Binding-site contacts:
Ligand atom C2 contacts residue ASN635 of chain 1.B at 2.6 Å.
Ligand atom O7 contacts residue ASN635 of chain 1.B at 3.9 Å.
Ligand atom C8 contacts residue THR637 of chain 1.B at 3.2 Å.
Ligand atom C7 contacts residue ASN635 of chain 1.B at 3.9 Å.
Ligand atom N2 contacts residue ASN635 of chain 1.B at 2.9 Å (h-bond).
Ligand atom O7 contacts residue THR637 of chain 1.B at 3.0 Å (h-bond).
Ligand atom C3 contacts residue ASN635 of chain 1.B at 3.9 Å.
Ligand atom C1 contacts residue ASN635 of chain 1.B at 1.5 Å.
Ligand atom N2 contacts residue THR637 of chain 1.B at 4.4 Å.
Ligand atom C4 contacts residue ASN635 of chain 1.B at 4.3 Å.
Ligand atom C7 contacts residue THR637 of chain 1.B at 3.3 Å.
Ligand atom O5 contacts residue ASN635 of chain 1.B at 2.4 Å (h-bond).
Ligand atom C5 contacts residue ASN635 of chain 1.B at 3.8 Å.

Sequence of chain 1.B:
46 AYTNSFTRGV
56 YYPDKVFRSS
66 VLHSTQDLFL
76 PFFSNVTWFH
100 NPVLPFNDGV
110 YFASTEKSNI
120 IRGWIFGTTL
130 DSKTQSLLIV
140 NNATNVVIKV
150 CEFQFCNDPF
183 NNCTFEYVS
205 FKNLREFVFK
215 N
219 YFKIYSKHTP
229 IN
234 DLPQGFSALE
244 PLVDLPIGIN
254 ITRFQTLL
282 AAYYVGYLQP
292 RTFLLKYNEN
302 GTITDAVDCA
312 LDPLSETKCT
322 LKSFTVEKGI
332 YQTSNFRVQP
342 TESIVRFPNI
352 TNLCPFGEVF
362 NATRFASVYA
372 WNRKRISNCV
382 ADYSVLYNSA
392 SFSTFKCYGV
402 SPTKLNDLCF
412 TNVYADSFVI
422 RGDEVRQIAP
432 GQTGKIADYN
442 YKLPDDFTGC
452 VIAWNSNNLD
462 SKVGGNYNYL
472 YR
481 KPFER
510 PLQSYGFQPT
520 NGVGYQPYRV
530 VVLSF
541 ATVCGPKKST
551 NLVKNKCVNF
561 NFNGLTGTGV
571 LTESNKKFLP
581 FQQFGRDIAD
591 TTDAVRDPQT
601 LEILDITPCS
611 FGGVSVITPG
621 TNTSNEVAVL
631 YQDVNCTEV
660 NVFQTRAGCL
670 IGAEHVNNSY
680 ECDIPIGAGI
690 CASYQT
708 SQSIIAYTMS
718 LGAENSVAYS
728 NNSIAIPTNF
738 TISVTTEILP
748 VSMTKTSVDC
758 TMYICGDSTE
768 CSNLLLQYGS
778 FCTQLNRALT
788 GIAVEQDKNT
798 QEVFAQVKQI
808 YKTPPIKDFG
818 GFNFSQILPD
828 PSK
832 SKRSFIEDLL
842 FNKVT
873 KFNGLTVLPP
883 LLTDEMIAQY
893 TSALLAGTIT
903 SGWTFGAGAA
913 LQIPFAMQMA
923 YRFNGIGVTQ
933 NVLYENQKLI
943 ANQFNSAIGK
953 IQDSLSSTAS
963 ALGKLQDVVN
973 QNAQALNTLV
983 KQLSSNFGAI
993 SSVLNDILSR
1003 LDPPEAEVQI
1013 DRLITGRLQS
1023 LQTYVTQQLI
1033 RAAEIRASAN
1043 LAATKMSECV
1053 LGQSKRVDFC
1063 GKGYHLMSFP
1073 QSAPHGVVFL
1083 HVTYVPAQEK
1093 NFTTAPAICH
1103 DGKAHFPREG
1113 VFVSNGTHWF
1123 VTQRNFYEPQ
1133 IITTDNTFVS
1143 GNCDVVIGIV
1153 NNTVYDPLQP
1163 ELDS

A protein and the small-molecule ligand that binds it are described below.
Small molecule (SMILES): CC(=O)N[C@@H]1[C@@H](O)[C@H](O)[C@@H](CO)O[C@H]1O